The protein below binds the small molecule below.
Small molecule (SMILES): CCc1cc(C)nn1-c1ccc(N)cc1

Sequence of chain 1.A:
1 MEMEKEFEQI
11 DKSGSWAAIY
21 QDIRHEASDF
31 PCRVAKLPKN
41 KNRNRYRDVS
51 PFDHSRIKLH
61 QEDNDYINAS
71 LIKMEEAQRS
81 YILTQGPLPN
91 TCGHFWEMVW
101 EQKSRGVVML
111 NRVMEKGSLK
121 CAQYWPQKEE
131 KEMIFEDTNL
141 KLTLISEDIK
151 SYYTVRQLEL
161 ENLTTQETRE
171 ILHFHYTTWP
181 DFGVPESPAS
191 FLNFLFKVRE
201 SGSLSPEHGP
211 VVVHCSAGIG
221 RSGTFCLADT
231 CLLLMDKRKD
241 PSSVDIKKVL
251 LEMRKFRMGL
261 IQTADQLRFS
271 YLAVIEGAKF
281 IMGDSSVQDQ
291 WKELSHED

Binding-site contacts:
Ligand atom C15 contacts residue SER80 of chain 1.A at 3.7 Å.
Ligand atom C10 contacts residue PRO206 of chain 1.A at 4.0 Å (hydrophobic).
Ligand atom N7 contacts residue SER80 of chain 1.A at 2.8 Å (h-bond).
Ligand atom C6 contacts residue ARG79 of chain 1.A at 3.9 Å.
Ligand atom C5 contacts residue GLN78 of chain 1.A at 3.7 Å.
Ligand atom C10 contacts residue GLN78 of chain 1.A at 3.5 Å.
Ligand atom C9 contacts residue ARG79 of chain 1.A at 3.9 Å.
Ligand atom C2 contacts residue GLN78 of chain 1.A at 3.8 Å.
Ligand atom N13 contacts residue PRO210 of chain 1.A at 4.0 Å.
Ligand atom N7 contacts residue GLN78 of chain 1.A at 3.8 Å.
Ligand atom C5 contacts residue SER80 of chain 1.A at 3.6 Å.
Ligand atom C1 contacts residue GLN78 of chain 1.A at 4.0 Å.
Ligand atom C6 contacts residue SER80 of chain 1.A at 3.6 Å.
Ligand atom C14 contacts residue PRO210 of chain 1.A at 3.9 Å (hydrophobic).
Ligand atom C4 contacts residue GLN78 of chain 1.A at 3.6 Å.
Ligand atom N8 contacts residue GLN78 of chain 1.A at 3.7 Å.
Ligand atom N8 contacts residue ARG79 of chain 1.A at 3.9 Å.
Ligand atom C12 contacts residue SER205 of chain 1.A at 3.5 Å.
Ligand atom C10 contacts residue SER80 of chain 1.A at 4.0 Å.
Ligand atom N13 contacts residue HIS208 of chain 1.A at 3.2 Å (h-bond).
Ligand atom C12 contacts residue LEU204 of chain 1.A at 3.9 Å (hydrophobic).
Ligand atom C9 contacts residue SER80 of chain 1.A at 3.7 Å.
Ligand atom C6 contacts residue MET74 of chain 1.A at 3.6 Å (hydrophobic).
Ligand atom N13 contacts residue SER203 of chain 1.A at 4.0 Å.
Ligand atom C12 contacts residue HIS208 of chain 1.A at 3.5 Å.
Ligand atom C11 contacts residue PRO206 of chain 1.A at 3.7 Å (hydrophobic).
Ligand atom N13 contacts residue LEU204 of chain 1.A at 3.6 Å (h-bond).
Ligand atom N7 contacts residue ARG79 of chain 1.A at 3.3 Å.
Ligand atom C11 contacts residue LEU204 of chain 1.A at 3.2 Å (hydrophobic).
Ligand atom C2 contacts residue PRO206 of chain 1.A at 3.7 Å (hydrophobic).
Ligand atom C14 contacts residue HIS208 of chain 1.A at 3.5 Å.
Ligand atom C14 contacts residue GLY209 of chain 1.A at 4.0 Å.
Ligand atom C3 contacts residue GLN78 of chain 1.A at 3.5 Å.
Ligand atom C5 contacts residue ARG79 of chain 1.A at 3.7 Å.
Ligand atom C11 contacts residue SER205 of chain 1.A at 3.6 Å.
Ligand atom C10 contacts residue ARG79 of chain 1.A at 3.8 Å.
Ligand atom N13 contacts residue GLY209 of chain 1.A at 3.2 Å (h-bond).
Ligand atom N13 contacts residue SER205 of chain 1.A at 3.0 Å (h-bond).
Ligand atom C9 contacts residue GLN78 of chain 1.A at 4.0 Å.
Ligand atom N8 contacts residue SER80 of chain 1.A at 3.9 Å.